The small molecule below binds the protein below.
Small molecule (SMILES): Cc1c(CN(C)C(=O)CCc2cnc3c(c2)CCC(=O)N3)oc2ccccc12

Binding-site contacts:
Ligand atom O2 contacts residue 0WD1 of chain 3.B at 2.6 Å (h-bond).
Ligand atom O10 contacts residue VAL201 of chain 3.A at 3.8 Å.
Ligand atom C38 contacts residue PHE204 of chain 3.A at 3.8 Å (hydrophobic).
Ligand atom C13 contacts residue ASN156 of chain 3.A at 3.7 Å.
Ligand atom N3 contacts residue 0WD1 of chain 3.B at 3.6 Å.
Ligand atom O28 contacts residue PHE96 of chain 3.A at 3.8 Å.
Ligand atom C23 contacts residue LEU102 of chain 3.A at 3.6 Å (hydrophobic).
Ligand atom C12 contacts residue GLN155 of chain 3.A at 3.6 Å.
Ligand atom N21 contacts residue PHE96 of chain 3.A at 3.5 Å.
Ligand atom C13 contacts residue TYR157 of chain 3.A at 3.8 Å (hydrophobic).
Ligand atom C8 contacts residue TYR157 of chain 3.A at 3.7 Å (hydrophobic).
Ligand atom C1 contacts residue 0WD1 of chain 3.B at 3.6 Å.
Ligand atom C22 contacts residue LEU102 of chain 3.A at 3.6 Å (hydrophobic).
Ligand atom C24 contacts residue LEU102 of chain 3.A at 3.8 Å (hydrophobic).
Ligand atom C14 contacts residue TYR157 of chain 3.A at 3.8 Å (hydrophobic).
Ligand atom C22 contacts residue ALA97 of chain 3.A at 3.4 Å (hydrophobic).
Ligand atom C12 contacts residue TYR157 of chain 3.A at 3.7 Å (hydrophobic).
Ligand atom C9 contacts residue VAL201 of chain 3.A at 3.8 Å (hydrophobic).
Ligand atom C5 contacts residue 0WD1 of chain 3.B at 3.4 Å.
Ligand atom C24 contacts residue SER197 of chain 3.A at 3.3 Å.
Ligand atom N36 contacts residue ALA97 of chain 3.A at 2.8 Å (h-bond).
Ligand atom C4 contacts residue TYR147 of chain 3.A at 3.5 Å (hydrophobic).
Ligand atom C4 contacts residue 0WD1 of chain 3.B at 3.3 Å.
Ligand atom C14 contacts residue VAL201 of chain 3.A at 3.7 Å (hydrophobic).
Ligand atom C12 contacts residue ASN156 of chain 3.A at 3.8 Å.
Ligand atom C37 contacts residue ALA97 of chain 3.A at 3.8 Å (hydrophobic).
Ligand atom C20 contacts residue ALA97 of chain 3.A at 3.6 Å (hydrophobic).
Ligand atom N21 contacts residue ALA97 of chain 3.A at 3.0 Å (h-bond).
Ligand atom O10 contacts residue TYR157 of chain 3.A at 3.9 Å.
Ligand atom O2 contacts residue TYR157 of chain 3.A at 2.8 Å (h-bond).
Ligand atom C26 contacts residue MET99 of chain 3.A at 3.8 Å (hydrophobic).
Ligand atom C9 contacts residue TYR157 of chain 3.A at 3.6 Å (hydrophobic).
Ligand atom C4 contacts residue TYR157 of chain 3.A at 3.6 Å (hydrophobic).
Ligand atom C38 contacts residue TYR147 of chain 3.A at 3.5 Å (hydrophobic).
Ligand atom C17 contacts residue SER197 of chain 3.A at 3.7 Å.
Ligand atom C26 contacts residue SER197 of chain 3.A at 3.7 Å.
Ligand atom C20 contacts residue PHE96 of chain 3.A at 3.7 Å (hydrophobic).
Ligand atom C1 contacts residue TYR157 of chain 3.A at 3.6 Å (hydrophobic).
Ligand atom N3 contacts residue TYR157 of chain 3.A at 3.8 Å.
Ligand atom N36 contacts residue PHE96 of chain 3.A at 3.6 Å.

Sequence of chain 3.A:
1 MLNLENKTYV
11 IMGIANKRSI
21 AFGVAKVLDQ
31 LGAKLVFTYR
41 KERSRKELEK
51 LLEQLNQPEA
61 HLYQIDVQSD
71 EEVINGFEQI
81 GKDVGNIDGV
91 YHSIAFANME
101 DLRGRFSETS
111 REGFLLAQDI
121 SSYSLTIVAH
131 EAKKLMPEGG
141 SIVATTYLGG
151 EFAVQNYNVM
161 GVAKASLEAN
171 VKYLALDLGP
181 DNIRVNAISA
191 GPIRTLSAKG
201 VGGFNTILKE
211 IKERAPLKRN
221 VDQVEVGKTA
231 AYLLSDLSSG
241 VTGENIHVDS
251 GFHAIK